Binding-site contacts:
Ligand atom O3 contacts residue ILE112 of chain 1.A at 3.9 Å.
Ligand atom C13 contacts residue THR105 of chain 1.A at 3.5 Å.
Ligand atom O2 contacts residue PHE50 of chain 1.A at 3.8 Å.
Ligand atom O2 contacts residue SER101 of chain 1.A at 2.6 Å (h-bond).
Ligand atom O2 contacts residue ILE112 of chain 1.A at 3.9 Å.
Ligand atom O3 contacts residue TYR104 of chain 1.A at 3.9 Å.
Ligand atom O contacts residue GLU58 of chain 1.A at 3.3 Å (salt-bridge).
Ligand atom C contacts residue PRO49 of chain 1.A at 3.8 Å (hydrophobic).
Ligand atom N1 contacts residue GLU48 of chain 1.A at 4.0 Å.
Ligand atom O contacts residue TYR59 of chain 1.A at 3.1 Å.
Ligand atom O contacts residue ASP55 of chain 1.A at 3.6 Å.
Ligand atom C12 contacts residue THR105 of chain 1.A at 3.7 Å.
Ligand atom C1 contacts residue PRO49 of chain 1.A at 3.2 Å (hydrophobic).
Ligand atom C16 contacts residue VAL54 of chain 1.A at 3.9 Å (hydrophobic).
Ligand atom N2 contacts residue TYR59 of chain 1.A at 3.9 Å.
Ligand atom C13 contacts residue SER110 of chain 1.A at 3.5 Å.
Ligand atom C13 contacts residue PRO106 of chain 1.A at 3.9 Å (hydrophobic).
Ligand atom C9 contacts residue PHE50 of chain 1.A at 3.7 Å (hydrophobic).
Ligand atom C15 contacts residue VAL54 of chain 1.A at 3.8 Å (hydrophobic).
Ligand atom N2 contacts residue VAL54 of chain 1.A at 3.9 Å.
Ligand atom C contacts residue TYR59 of chain 1.A at 3.7 Å (hydrophobic).
Ligand atom N1 contacts residue PRO49 of chain 1.A at 3.1 Å (h-bond).
Ligand atom C8 contacts residue PRO49 of chain 1.A at 3.2 Å (hydrophobic).
Ligand atom O contacts residue VAL54 of chain 1.A at 3.7 Å.
Ligand atom C12 contacts residue SER101 of chain 1.A at 3.7 Å.
Ligand atom C11 contacts residue SER101 of chain 1.A at 3.9 Å.
Ligand atom C16 contacts residue TYR59 of chain 1.A at 3.0 Å (hydrophobic).
Ligand atom C9 contacts residue VAL54 of chain 1.A at 3.6 Å (hydrophobic).
Ligand atom C11 contacts residue ILE112 of chain 1.A at 3.6 Å (hydrophobic).
Ligand atom C3 contacts residue GLN52 of chain 1.A at 3.8 Å.
Ligand atom O1 contacts residue GLU58 of chain 1.A at 3.8 Å.
Ligand atom N contacts residue PRO49 of chain 1.A at 2.7 Å (h-bond).
Ligand atom C11 contacts residue TYR104 of chain 1.A at 3.9 Å (hydrophobic).
Ligand atom C6 contacts residue ASP55 of chain 1.A at 4.0 Å.
Ligand atom N3 contacts residue ILE112 of chain 1.A at 3.7 Å.
Ligand atom C9 contacts residue ILE112 of chain 1.A at 4.0 Å (hydrophobic).
Ligand atom C8 contacts residue VAL54 of chain 1.A at 3.7 Å (hydrophobic).
Ligand atom C6 contacts residue GLU58 of chain 1.A at 4.0 Å.
Ligand atom C10 contacts residue ILE112 of chain 1.A at 3.5 Å (hydrophobic).
Ligand atom C10 contacts residue SER101 of chain 1.A at 3.5 Å.

Sequence of chain 1.A:
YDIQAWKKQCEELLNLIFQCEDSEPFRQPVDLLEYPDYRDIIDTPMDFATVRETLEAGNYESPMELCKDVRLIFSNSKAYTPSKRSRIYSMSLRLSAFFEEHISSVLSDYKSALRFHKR

A small-molecule ligand and the protein it binds are described below.
Small molecule (SMILES): O=C(Nc1nc2ccccc2o1)N1CCN(C(=O)c2ccco2)CC1